This protein binds this small molecule.
Small molecule (SMILES): Cc1ncc(COP(=O)(O)O)c(CNc2cccc(C(=O)O)c2)c1O

Sequence of chain 4.A:
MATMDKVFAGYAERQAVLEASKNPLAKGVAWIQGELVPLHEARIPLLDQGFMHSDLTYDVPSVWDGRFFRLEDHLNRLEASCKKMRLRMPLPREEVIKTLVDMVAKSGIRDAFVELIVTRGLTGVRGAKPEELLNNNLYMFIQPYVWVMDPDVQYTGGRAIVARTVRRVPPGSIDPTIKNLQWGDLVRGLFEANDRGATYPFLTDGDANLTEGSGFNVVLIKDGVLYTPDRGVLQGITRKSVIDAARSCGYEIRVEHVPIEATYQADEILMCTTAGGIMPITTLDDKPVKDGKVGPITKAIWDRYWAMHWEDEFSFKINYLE

Binding-site contacts:
Ligand atom C5 contacts residue PHE216 of chain 4.A at 3.7 Å (hydrophobic).
Ligand atom OP4 contacts residue LEU234 of chain 4.A at 3.4 Å.
Ligand atom O3 contacts residue TRP183 of chain 4.A at 3.4 Å.
Ligand atom C2A contacts residue GLU212 of chain 4.A at 3.6 Å.
Ligand atom O8 contacts residue PHE113 of chain 4.A at 3.2 Å.
Ligand atom C12 contacts residue VAL60 of chain 4.A at 3.6 Å (hydrophobic).
Ligand atom C2 contacts residue GLU212 of chain 4.A at 3.6 Å.
Ligand atom C13 contacts residue VAL60 of chain 4.A at 3.5 Å (hydrophobic).
Ligand atom N1 contacts residue LEU234 of chain 4.A at 3.7 Å.
Ligand atom OP2 contacts residue GLY236 of chain 4.A at 3.4 Å.
Ligand atom OP3 contacts residue THR238 of chain 4.A at 2.7 Å (h-bond).
Ligand atom N9 contacts residue LYS179 of chain 4.A at 3.0 Å (salt-bridge).
Ligand atom C10 contacts residue LYS179 of chain 4.A at 3.6 Å.
Ligand atom C4A contacts residue LYS179 of chain 4.A at 3.5 Å.
Ligand atom C7 contacts residue PHE113 of chain 4.A at 3.2 Å (hydrophobic).
Ligand atom P contacts residue ILE237 of chain 4.A at 3.6 Å.
Ligand atom OP2 contacts residue ILE237 of chain 4.A at 2.8 Å (h-bond).
Ligand atom N1 contacts residue GLU212 of chain 4.A at 2.8 Å (salt-bridge).
Ligand atom C5A contacts residue THR273 of chain 4.A at 3.7 Å.
Ligand atom C4 contacts residue GLY215 of chain 4.A at 3.5 Å.
Ligand atom C13 contacts residue PHE113 of chain 4.A at 3.0 Å (hydrophobic).
Ligand atom P contacts residue THR274 of chain 4.A at 3.6 Å.
Ligand atom OP3 contacts residue ILE237 of chain 4.A at 3.3 Å (h-bond).
Ligand atom OP3 contacts residue GLY236 of chain 4.A at 3.6 Å.
Ligand atom C4A contacts residue THR273 of chain 4.A at 3.4 Å.
Ligand atom O2 contacts residue PHE113 of chain 4.A at 3.3 Å.
Ligand atom OP4 contacts residue GLY236 of chain 4.A at 3.7 Å.
Ligand atom C5 contacts residue LEU234 of chain 4.A at 3.7 Å (hydrophobic).
Ligand atom OP1 contacts residue THR274 of chain 4.A at 2.7 Å (h-bond).
Ligand atom C6 contacts residue ASN217 of chain 4.A at 3.5 Å.
Ligand atom C9 contacts residue TYR58 of chain 4.A at 3.7 Å (hydrophobic).
Ligand atom OP2 contacts residue ARG77 of chain 4.A at 2.9 Å (salt-bridge).
Ligand atom C6 contacts residue PHE216 of chain 4.A at 3.5 Å (hydrophobic).
Ligand atom C4A contacts residue GLY215 of chain 4.A at 3.5 Å.
Ligand atom C8 contacts residue PHE113 of chain 4.A at 3.5 Å (hydrophobic).
Ligand atom C3 contacts residue GLY215 of chain 4.A at 3.5 Å.
Ligand atom C12 contacts residue ALA275 of chain 4.A at 3.7 Å (hydrophobic).
Ligand atom O8 contacts residue GLU115 of chain 4.A at 3.3 Å (salt-bridge).
Ligand atom O3 contacts residue GLY215 of chain 4.A at 3.3 Å.
Ligand atom C6 contacts residue GLU212 of chain 4.A at 3.6 Å.